A small-molecule ligand and the protein it binds are described below.
Small molecule (SMILES): CCS(=O)(=O)N1CC(CC#N)(n2cc(-c3nc(Nc4ccc(C(=O)OC(C)(C)C)cc4)nc4[nH]ccc34)cn2)C1

Binding-site contacts:
Ligand atom C28 contacts residue LEU22 of chain 1.A at 3.7 Å (hydrophobic).
Ligand atom C28 contacts residue GLY102 of chain 1.A at 3.6 Å.
Ligand atom N34 contacts residue LEU99 of chain 1.A at 3.5 Å.
Ligand atom C33 contacts residue GLU97 of chain 1.A at 3.7 Å.
Ligand atom C18 contacts residue PRO100 of chain 1.A at 3.4 Å (hydrophobic).
Ligand atom C30 contacts residue LEU150 of chain 1.A at 3.6 Å (hydrophobic).
Ligand atom C17 contacts residue LEU99 of chain 1.A at 3.2 Å (hydrophobic).
Ligand atom C37 contacts residue ARG147 of chain 1.A at 3.4 Å.
Ligand atom O04 contacts residue GLY28 of chain 1.A at 3.7 Å.
Ligand atom C32 contacts residue LEU150 of chain 1.A at 3.4 Å (hydrophobic).
Ligand atom N29 contacts residue LEU99 of chain 1.A at 3.4 Å (h-bond).
Ligand atom N39 contacts residue GLY160 of chain 1.A at 2.9 Å.
Ligand atom C11 contacts residue LEU150 of chain 1.A at 3.7 Å (hydrophobic).
Ligand atom C17 contacts residue PRO100 of chain 1.A at 3.3 Å (hydrophobic).
Ligand atom C37 contacts residue ASN148 of chain 1.A at 3.5 Å.
Ligand atom C23 contacts residue ASP106 of chain 1.A at 3.4 Å.
Ligand atom O04 contacts residue SER29 of chain 1.A at 3.6 Å (h-bond).
Ligand atom N34 contacts residue GLU97 of chain 1.A at 2.9 Å (salt-bridge).
Ligand atom N39 contacts residue ASP161 of chain 1.A at 3.3 Å (salt-bridge).
Ligand atom C38 contacts residue ASP161 of chain 1.A at 3.7 Å.
Ligand atom C08 contacts residue ASP161 of chain 1.A at 3.7 Å.
Ligand atom C16 contacts residue GLY102 of chain 1.A at 3.4 Å.
Ligand atom C17 contacts residue GLY102 of chain 1.A at 3.6 Å.
Ligand atom C14 contacts residue LEU22 of chain 1.A at 3.5 Å (hydrophobic).
Ligand atom N15 contacts residue TYR98 of chain 1.A at 3.5 Å.
Ligand atom C17 contacts residue TYR98 of chain 1.A at 3.4 Å (hydrophobic).
Ligand atom N34 contacts residue ALA47 of chain 1.A at 3.4 Å.
Ligand atom N15 contacts residue LEU99 of chain 1.A at 2.6 Å (h-bond).
Ligand atom O40 contacts residue LYS49 of chain 1.A at 3.3 Å.
Ligand atom C33 contacts residue LEU150 of chain 1.A at 3.6 Å (hydrophobic).
Ligand atom O04 contacts residue GLY25 of chain 1.A at 3.7 Å.
Ligand atom C16 contacts residue LEU99 of chain 1.A at 3.3 Å (hydrophobic).
Ligand atom O04 contacts residue GLY23 of chain 1.A at 3.1 Å (h-bond).
Ligand atom C31 contacts residue LEU150 of chain 1.A at 3.4 Å (hydrophobic).
Ligand atom O04 contacts residue VAL30 of chain 1.A at 3.7 Å.
Ligand atom C33 contacts residue MET96 of chain 1.A at 3.5 Å (hydrophobic).
Ligand atom C14 contacts residue LEU99 of chain 1.A at 3.6 Å (hydrophobic).
Ligand atom C12 contacts residue LEU150 of chain 1.A at 3.5 Å (hydrophobic).
Ligand atom N34 contacts residue LEU150 of chain 1.A at 3.7 Å.
Ligand atom N36 contacts residue GLY23 of chain 1.A at 3.4 Å.

Sequence of chain 1.A:
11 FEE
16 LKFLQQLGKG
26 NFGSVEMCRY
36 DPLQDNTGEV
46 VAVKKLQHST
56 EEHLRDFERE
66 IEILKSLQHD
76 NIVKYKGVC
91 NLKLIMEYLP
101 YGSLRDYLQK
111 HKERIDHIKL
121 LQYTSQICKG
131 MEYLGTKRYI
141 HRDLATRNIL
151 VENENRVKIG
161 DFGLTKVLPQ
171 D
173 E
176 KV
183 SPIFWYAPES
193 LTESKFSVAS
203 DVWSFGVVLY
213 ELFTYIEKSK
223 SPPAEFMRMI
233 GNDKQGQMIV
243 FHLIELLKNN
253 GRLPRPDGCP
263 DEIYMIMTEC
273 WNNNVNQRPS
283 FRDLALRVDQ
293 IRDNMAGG